Sequence of chain 2.A:
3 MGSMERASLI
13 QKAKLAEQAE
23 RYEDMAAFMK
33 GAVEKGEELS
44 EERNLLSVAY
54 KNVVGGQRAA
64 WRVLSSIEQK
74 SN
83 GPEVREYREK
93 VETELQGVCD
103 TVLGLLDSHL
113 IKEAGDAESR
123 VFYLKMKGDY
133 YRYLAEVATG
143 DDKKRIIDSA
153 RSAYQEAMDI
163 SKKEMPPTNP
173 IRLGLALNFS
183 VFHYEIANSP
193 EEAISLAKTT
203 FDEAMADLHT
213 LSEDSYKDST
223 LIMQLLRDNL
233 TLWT

Binding-site contacts:
Ligand atom O1P contacts residue ARG61 of chain 2.A at 3.0 Å (salt-bridge).
Ligand atom O contacts residue ASN231 of chain 2.A at 2.9 Å (h-bond).
Ligand atom CZ2 contacts residue JFS1 of chain 2.C at 3.6 Å.
Ligand atom CB contacts residue ASN180 of chain 2.A at 3.3 Å.
Ligand atom CE3 contacts residue JFS1 of chain 2.C at 3.3 Å.
Ligand atom P contacts residue TYR135 of chain 2.A at 3.8 Å.
Ligand atom CD2 contacts residue JFS1 of chain 2.C at 3.5 Å.
Ligand atom O3P contacts residue TYR135 of chain 2.A at 2.6 Å (h-bond).
Ligand atom NE2 contacts residue GLU19 of chain 2.A at 3.7 Å.
Ligand atom CZ3 contacts residue JFS1 of chain 2.C at 3.4 Å.
Ligand atom O contacts residue LEU179 of chain 2.A at 3.5 Å.
Ligand atom NE1 contacts residue JFS1 of chain 2.C at 3.7 Å.
Ligand atom CB contacts residue ASN180 of chain 2.A at 3.7 Å.
Ligand atom CA contacts residue ASN231 of chain 2.A at 3.7 Å.
Ligand atom CA contacts residue LEU179 of chain 2.A at 3.7 Å (hydrophobic).
Ligand atom C contacts residue ASN231 of chain 2.A at 3.7 Å.
Ligand atom P contacts residue ARG134 of chain 2.A at 3.8 Å.
Ligand atom CB contacts residue TRP235 of chain 2.A at 3.6 Å (hydrophobic).
Ligand atom C contacts residue ASN180 of chain 2.A at 3.5 Å.
Ligand atom O contacts residue VAL183 of chain 2.A at 3.4 Å.
Ligand atom N contacts residue ASN180 of chain 2.A at 2.8 Å (h-bond).
Ligand atom O1P contacts residue ARG134 of chain 2.A at 2.9 Å (salt-bridge).
Ligand atom CD contacts residue GLU187 of chain 2.A at 3.8 Å.
Ligand atom CA contacts residue ASN180 of chain 2.A at 3.8 Å.
Ligand atom P contacts residue ARG61 of chain 2.A at 3.8 Å.
Ligand atom CB contacts residue ASN231 of chain 2.A at 3.5 Å.
Ligand atom CH2 contacts residue JFS1 of chain 2.C at 3.4 Å.
Ligand atom N contacts residue LEU179 of chain 2.A at 3.4 Å.
Ligand atom OE1 contacts residue VAL51 of chain 2.A at 3.7 Å.
Ligand atom O2P contacts residue ARG61 of chain 2.A at 3.0 Å (salt-bridge).
Ligand atom N contacts residue ASN231 of chain 2.A at 2.8 Å (h-bond).
Ligand atom CE2 contacts residue JFS1 of chain 2.C at 3.5 Å.
Ligand atom CG contacts residue GLU187 of chain 2.A at 3.6 Å.
Ligand atom CD contacts residue VAL51 of chain 2.A at 3.8 Å (hydrophobic).
Ligand atom CG contacts residue JFS1 of chain 2.C at 3.8 Å.
Ligand atom C contacts residue LEU179 of chain 2.A at 3.6 Å (hydrophobic).
Ligand atom CB contacts residue ASN231 of chain 2.A at 3.7 Å.
Ligand atom CA contacts residue ASN180 of chain 2.A at 3.4 Å.
Ligand atom CA contacts residue ASN231 of chain 2.A at 3.5 Å.
Ligand atom O3P contacts residue ARG134 of chain 2.A at 2.8 Å (salt-bridge).

The small molecule below binds the protein below.
Small molecule (SMILES): C[C@H](N)C(=O)N1CCC[C@H]1C(=O)N[C@@H](CO)C(=O)N[C@@H](COP(=O)(O)O)C(=O)N[C@@H](CC1=c2ccccc2=NC1)C(=O)N[C@@H](C)C(=O)N[C@H](C=O)CCC(N)=O